The small molecule below binds the protein below.
Small molecule (SMILES): CC(=O)N[C@H]1[C@H](O[C@H]2[C@H](O[C@H]3O[C@H](CO)[C@@H](O)[C@H](O)[C@@H]3O)[C@@H](NC(C)=O)CO[C@@H]2CO)O[C@H](CO)[C@@H](O[C@@H]2O[C@H](CO)[C@@H](O)[C@H](O[C@H]3O[C@H](CO)[C@@H](O)[C@H](O)[C@@H]3O)[C@@H]2O)[C@@H]1O

Sequence of chain 1.A:
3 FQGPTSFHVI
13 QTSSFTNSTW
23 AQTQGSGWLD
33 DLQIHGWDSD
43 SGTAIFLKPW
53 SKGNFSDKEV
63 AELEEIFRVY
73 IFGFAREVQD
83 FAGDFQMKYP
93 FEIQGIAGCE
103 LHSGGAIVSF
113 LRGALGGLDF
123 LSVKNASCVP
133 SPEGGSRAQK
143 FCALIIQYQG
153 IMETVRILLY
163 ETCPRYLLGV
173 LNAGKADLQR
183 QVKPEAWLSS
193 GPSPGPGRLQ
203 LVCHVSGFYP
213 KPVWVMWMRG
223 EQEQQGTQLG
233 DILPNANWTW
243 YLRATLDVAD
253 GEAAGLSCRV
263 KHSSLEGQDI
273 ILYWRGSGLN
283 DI

Binding-site contacts:
Ligand atom C3 contacts residue ASN127 of chain 1.A at 3.8 Å.
Ligand atom O7 contacts residue ASN127 of chain 1.A at 4.1 Å.
Ligand atom O5 contacts residue ASN127 of chain 1.A at 2.4 Å (h-bond).
Ligand atom C7 contacts residue ASN127 of chain 1.A at 3.7 Å.
Ligand atom N2 contacts residue ASN127 of chain 1.A at 2.9 Å (h-bond).
Ligand atom C2 contacts residue ASN127 of chain 1.A at 2.4 Å.
Ligand atom C4 contacts residue ASN127 of chain 1.A at 4.2 Å.
Ligand atom C1 contacts residue ASN127 of chain 1.A at 1.4 Å.
Ligand atom C5 contacts residue ASN127 of chain 1.A at 3.6 Å.